Sequence of chain 5.C:
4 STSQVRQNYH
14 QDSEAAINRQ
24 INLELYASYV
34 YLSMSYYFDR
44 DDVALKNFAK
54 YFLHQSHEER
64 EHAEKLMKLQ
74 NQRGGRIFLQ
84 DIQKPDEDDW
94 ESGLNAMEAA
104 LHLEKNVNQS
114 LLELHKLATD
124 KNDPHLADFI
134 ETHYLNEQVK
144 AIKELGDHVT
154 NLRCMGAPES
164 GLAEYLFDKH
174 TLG

This protein binds this small molecule.
Small molecule (SMILES): CCCCSC(=S)SC(C)(C)C(=O)NCCN1C(=O)CCC1=O

Binding-site contacts:
Ligand atom C22 contacts residue CYS157 of chain 5.D at 4.0 Å (hydrophobic).
Ligand atom C21 contacts residue CYS157 of chain 5.D at 2.8 Å (hydrophobic).
Ligand atom C20 contacts residue CYS157 of chain 5.D at 1.8 Å (hydrophobic).
Ligand atom C18 contacts residue CYS157 of chain 5.D at 2.8 Å (hydrophobic).
Ligand atom O19 contacts residue CYS157 of chain 5.D at 3.2 Å (h-bond).
Ligand atom O19 contacts residue GLY164 of chain 5.C at 4.3 Å.
Ligand atom N17 contacts residue CYS157 of chain 5.D at 3.9 Å.

Sequence of chain 5.D:
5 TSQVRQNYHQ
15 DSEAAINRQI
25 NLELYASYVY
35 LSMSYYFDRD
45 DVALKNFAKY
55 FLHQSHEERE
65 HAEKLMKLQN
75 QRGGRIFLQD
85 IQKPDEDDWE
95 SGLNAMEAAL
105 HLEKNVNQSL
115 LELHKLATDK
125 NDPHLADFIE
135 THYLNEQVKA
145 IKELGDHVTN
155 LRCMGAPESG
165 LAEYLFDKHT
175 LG